Sequence of chain 3.A:
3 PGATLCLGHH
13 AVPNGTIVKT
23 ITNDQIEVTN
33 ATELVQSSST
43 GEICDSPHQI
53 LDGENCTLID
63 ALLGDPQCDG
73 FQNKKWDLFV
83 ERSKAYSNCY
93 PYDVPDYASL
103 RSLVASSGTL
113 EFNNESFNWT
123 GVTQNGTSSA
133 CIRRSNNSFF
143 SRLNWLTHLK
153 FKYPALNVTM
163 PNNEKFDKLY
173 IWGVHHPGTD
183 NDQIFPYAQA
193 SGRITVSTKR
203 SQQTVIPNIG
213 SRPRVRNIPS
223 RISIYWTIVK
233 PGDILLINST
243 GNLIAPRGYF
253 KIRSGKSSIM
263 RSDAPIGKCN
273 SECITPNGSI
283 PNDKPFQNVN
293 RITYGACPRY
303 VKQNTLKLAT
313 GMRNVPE

This protein binds this small molecule.
Small molecule (SMILES): CC(=O)N[C@@H]1[C@@H](O)[C@H](O)[C@@H](CO)O[C@H]1O

Binding-site contacts:
Ligand atom N2 contacts residue ASN127 of chain 3.A at 3.2 Å (h-bond).
Ligand atom N2 contacts residue GLN126 of chain 3.A at 4.4 Å.
Ligand atom C5 contacts residue ASN127 of chain 3.A at 3.6 Å.
Ligand atom C4 contacts residue ASN127 of chain 3.A at 4.3 Å.
Ligand atom C1 contacts residue ASN127 of chain 3.A at 1.4 Å.
Ligand atom C2 contacts residue ASN127 of chain 3.A at 2.6 Å.
Ligand atom C1 contacts residue ARG249 of chain 3.A at 4.4 Å.
Ligand atom C7 contacts residue ASN127 of chain 3.A at 3.8 Å.
Ligand atom C3 contacts residue ASN127 of chain 3.A at 3.9 Å.
Ligand atom O5 contacts residue ASN127 of chain 3.A at 2.3 Å (h-bond).
Ligand atom O7 contacts residue ASN127 of chain 3.A at 3.9 Å.
Ligand atom C7 contacts residue GLN126 of chain 3.A at 4.5 Å.
Ligand atom C8 contacts residue GLN126 of chain 3.A at 3.5 Å.